This small molecule binds to this protein.
Small molecule (SMILES): O=C[C@H](O)[C@@H](O)[C@H](O)[C@H](O)C(=O)O

Sequence of chain 1.L:
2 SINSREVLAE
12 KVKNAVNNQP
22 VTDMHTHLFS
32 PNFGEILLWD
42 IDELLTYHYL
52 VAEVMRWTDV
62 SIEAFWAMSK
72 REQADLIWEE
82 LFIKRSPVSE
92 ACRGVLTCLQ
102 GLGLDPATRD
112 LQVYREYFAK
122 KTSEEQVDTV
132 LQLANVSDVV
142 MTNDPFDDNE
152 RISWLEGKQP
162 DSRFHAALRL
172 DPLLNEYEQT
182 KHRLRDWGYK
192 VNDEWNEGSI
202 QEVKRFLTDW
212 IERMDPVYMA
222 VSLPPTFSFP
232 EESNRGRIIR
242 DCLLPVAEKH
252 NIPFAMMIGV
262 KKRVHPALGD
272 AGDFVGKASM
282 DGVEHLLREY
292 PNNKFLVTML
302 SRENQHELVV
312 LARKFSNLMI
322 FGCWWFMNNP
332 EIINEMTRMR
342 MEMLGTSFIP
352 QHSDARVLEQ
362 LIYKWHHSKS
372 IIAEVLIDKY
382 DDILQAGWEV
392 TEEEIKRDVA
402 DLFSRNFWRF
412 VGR

Binding-site contacts:
Ligand atom C1 contacts residue TYR50 of chain 1.L at 3.3 Å (hydrophobic).
Ligand atom C3 contacts residue HIS49 of chain 1.L at 3.9 Å.
Ligand atom O1 contacts residue TYR50 of chain 1.L at 2.5 Å (h-bond).
Ligand atom O6A contacts residue ARG170 of chain 1.L at 2.6 Å (salt-bridge).
Ligand atom O6B contacts residue MET258 of chain 1.L at 3.2 Å.
Ligand atom C6 contacts residue ZN1 of chain 1.ZA at 3.1 Å.
Ligand atom O5 contacts residue ASP355 of chain 1.L at 3.2 Å (salt-bridge).
Ligand atom C6 contacts residue ARG170 of chain 1.L at 3.4 Å.
Ligand atom O6B contacts residue ZN1 of chain 1.ZA at 2.4 Å.
Ligand atom C2 contacts residue ZN1 of chain 1.ZA at 3.8 Å.
Ligand atom C2 contacts residue ASP355 of chain 1.L at 3.8 Å.
Ligand atom C4 contacts residue ZN1 of chain 1.ZA at 3.6 Å.
Ligand atom O6A contacts residue MET258 of chain 1.L at 3.5 Å.
Ligand atom O6A contacts residue SER223 of chain 1.L at 3.6 Å.
Ligand atom O1 contacts residue ASP355 of chain 1.L at 3.3 Å (salt-bridge).
Ligand atom C3 contacts residue ARG357 of chain 1.L at 3.8 Å.
Ligand atom C6 contacts residue HIS28 of chain 1.L at 4.0 Å.
Ligand atom O6B contacts residue ARG170 of chain 1.L at 3.0 Å (salt-bridge).
Ligand atom C5 contacts residue TRP325 of chain 1.L at 3.5 Å (hydrophobic).
Ligand atom C4 contacts residue HIS28 of chain 1.L at 3.8 Å.
Ligand atom O4 contacts residue ARG357 of chain 1.L at 3.8 Å.
Ligand atom O2 contacts residue ARG357 of chain 1.L at 2.7 Å (salt-bridge).
Ligand atom O1 contacts residue TRP326 of chain 1.L at 3.7 Å.
Ligand atom O2 contacts residue HIS49 of chain 1.L at 3.4 Å (h-bond).
Ligand atom C6 contacts residue TRP325 of chain 1.L at 3.9 Å (hydrophobic).
Ligand atom O5 contacts residue TRP325 of chain 1.L at 2.8 Å (h-bond).
Ligand atom O3 contacts residue ARG357 of chain 1.L at 3.0 Å (salt-bridge).
Ligand atom C4 contacts residue ARG357 of chain 1.L at 3.7 Å.
Ligand atom C5 contacts residue ZN1 of chain 1.ZA at 3.0 Å.
Ligand atom O5 contacts residue HIS28 of chain 1.L at 3.7 Å.
Ligand atom C2 contacts residue ARG357 of chain 1.L at 3.9 Å.
Ligand atom O5 contacts residue HIS26 of chain 1.L at 3.8 Å.
Ligand atom O3 contacts residue HIS49 of chain 1.L at 2.9 Å (h-bond).
Ligand atom O5 contacts residue ZN1 of chain 1.ZA at 2.1 Å.
Ligand atom C1 contacts residue TRP326 of chain 1.L at 3.5 Å (hydrophobic).
Ligand atom C6 contacts residue MET258 of chain 1.L at 3.5 Å (hydrophobic).
Ligand atom O6A contacts residue TRP325 of chain 1.L at 3.7 Å.
Ligand atom C3 contacts residue TRP326 of chain 1.L at 4.0 Å (hydrophobic).
Ligand atom O6B contacts residue HIS28 of chain 1.L at 3.2 Å (h-bond).
Ligand atom O6B contacts residue HIS26 of chain 1.L at 3.3 Å (h-bond).